Sequence of chain 6.A:
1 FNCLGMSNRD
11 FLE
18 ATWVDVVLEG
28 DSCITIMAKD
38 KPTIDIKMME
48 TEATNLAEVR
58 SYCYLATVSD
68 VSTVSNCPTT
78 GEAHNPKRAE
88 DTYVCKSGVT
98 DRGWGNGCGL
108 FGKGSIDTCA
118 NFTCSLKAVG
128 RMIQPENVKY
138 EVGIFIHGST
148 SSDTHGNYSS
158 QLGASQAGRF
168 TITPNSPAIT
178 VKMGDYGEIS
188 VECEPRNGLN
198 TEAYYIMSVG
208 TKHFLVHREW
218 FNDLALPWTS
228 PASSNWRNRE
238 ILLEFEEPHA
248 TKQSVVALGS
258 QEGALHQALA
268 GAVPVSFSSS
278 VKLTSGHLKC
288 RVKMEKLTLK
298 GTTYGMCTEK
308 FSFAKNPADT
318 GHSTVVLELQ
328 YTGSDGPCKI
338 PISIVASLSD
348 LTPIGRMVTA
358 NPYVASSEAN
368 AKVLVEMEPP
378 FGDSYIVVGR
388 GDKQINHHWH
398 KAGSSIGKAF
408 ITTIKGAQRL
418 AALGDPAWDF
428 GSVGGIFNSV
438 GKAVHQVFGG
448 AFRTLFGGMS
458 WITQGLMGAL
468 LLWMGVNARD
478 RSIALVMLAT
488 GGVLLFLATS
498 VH

Binding-site contacts:
Ligand atom C7 contacts residue ASN154 of chain 6.A at 3.5 Å.
Ligand atom C4 contacts residue ASN154 of chain 6.A at 4.2 Å.
Ligand atom C1 contacts residue ASN154 of chain 6.A at 1.4 Å.
Ligand atom C1 contacts residue SER156 of chain 6.A at 4.3 Å.
Ligand atom N2 contacts residue ASN154 of chain 6.A at 2.9 Å (h-bond).
Ligand atom C2 contacts residue ASN154 of chain 6.A at 2.5 Å.
Ligand atom C8 contacts residue ASN154 of chain 6.A at 4.2 Å.
Ligand atom C5 contacts residue ASN154 of chain 6.A at 3.7 Å.
Ligand atom C3 contacts residue ASN154 of chain 6.A at 3.8 Å.
Ligand atom O5 contacts residue ASN154 of chain 6.A at 2.4 Å (h-bond).
Ligand atom O7 contacts residue ASN154 of chain 6.A at 3.8 Å.

This protein binds this small molecule.
Small molecule (SMILES): CC(=O)N[C@@H]1[C@@H](O)[C@H](O)[C@@H](CO)O[C@H]1O